Sequence of chain 1.K:
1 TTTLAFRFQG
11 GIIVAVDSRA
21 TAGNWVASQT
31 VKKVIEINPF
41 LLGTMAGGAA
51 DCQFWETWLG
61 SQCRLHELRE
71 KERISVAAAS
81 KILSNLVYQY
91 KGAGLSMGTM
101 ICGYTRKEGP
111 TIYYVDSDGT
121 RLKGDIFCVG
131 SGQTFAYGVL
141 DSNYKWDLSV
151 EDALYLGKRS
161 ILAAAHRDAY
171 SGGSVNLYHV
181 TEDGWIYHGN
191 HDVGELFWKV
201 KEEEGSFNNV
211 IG

This protein binds this small molecule.
Small molecule (SMILES): CCCCCCC/C=C/C=C/C(=O)N[C@H](C(=O)N[C@H]1/C=C/CCNC(=O)CC[C@H](C(C)C)NC1=O)[C@@H](C)O

Sequence of chain 1.L:
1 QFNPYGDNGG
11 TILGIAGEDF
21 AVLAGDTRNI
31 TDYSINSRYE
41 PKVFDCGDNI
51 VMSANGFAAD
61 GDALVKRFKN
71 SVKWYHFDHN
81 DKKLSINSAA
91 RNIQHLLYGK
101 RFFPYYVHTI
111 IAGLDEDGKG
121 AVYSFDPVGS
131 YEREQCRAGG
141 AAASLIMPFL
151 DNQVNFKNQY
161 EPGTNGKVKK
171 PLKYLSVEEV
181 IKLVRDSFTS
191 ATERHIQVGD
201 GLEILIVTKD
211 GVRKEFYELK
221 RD

Binding-site contacts:
Ligand atom CB contacts residue GLY47 of chain 1.K at 3.1 Å.
Ligand atom C21 contacts residue GLY47 of chain 1.K at 3.4 Å.
Ligand atom OG1 contacts residue ALA20 of chain 1.K at 3.6 Å.
Ligand atom C21 contacts residue MET45 of chain 1.K at 3.7 Å (hydrophobic).
Ligand atom OG1 contacts residue THR21 of chain 1.K at 3.5 Å (h-bond).
Ligand atom CA contacts residue THR1 of chain 1.K at 2.5 Å.
Ligand atom CA contacts residue GLY47 of chain 1.K at 3.4 Å.
Ligand atom C21 contacts residue ALA46 of chain 1.K at 3.6 Å (hydrophobic).
Ligand atom C contacts residue ASP126 of chain 1.L at 3.8 Å.
Ligand atom N contacts residue GLY47 of chain 1.K at 2.8 Å (h-bond).
Ligand atom O contacts residue GLY47 of chain 1.K at 3.0 Å (h-bond).
Ligand atom C17 contacts residue THR1 of chain 1.K at 1.5 Å.
Ligand atom C1 contacts residue ASP126 of chain 1.L at 3.6 Å.
Ligand atom N contacts residue THR1 of chain 1.K at 3.7 Å.
Ligand atom O contacts residue THR21 of chain 1.K at 3.1 Å (h-bond).
Ligand atom O contacts residue THR1 of chain 1.K at 3.6 Å.
Ligand atom C contacts residue GLY47 of chain 1.K at 3.5 Å.
Ligand atom C7 contacts residue TYR106 of chain 1.L at 3.5 Å (hydrophobic).
Ligand atom C contacts residue THR1 of chain 1.K at 3.6 Å.
Ligand atom CG2 contacts residue ASP126 of chain 1.L at 3.1 Å.
Ligand atom CG contacts residue THR21 of chain 1.K at 3.9 Å.
Ligand atom N contacts residue ASP126 of chain 1.L at 2.9 Å (salt-bridge).
Ligand atom C19 contacts residue LYS33 of chain 1.K at 3.5 Å.
Ligand atom CA contacts residue GLY47 of chain 1.K at 3.8 Å.
Ligand atom O contacts residue ALA20 of chain 1.K at 3.2 Å.
Ligand atom OG1 contacts residue ALA27 of chain 1.K at 3.8 Å.
Ligand atom CA contacts residue THR21 of chain 1.K at 3.6 Å.
Ligand atom C8 contacts residue TYR106 of chain 1.L at 3.4 Å (hydrophobic).
Ligand atom C11 contacts residue TYR5 of chain 1.L at 3.4 Å (hydrophobic).
Ligand atom C16 contacts residue THR1 of chain 1.K at 2.5 Å.
Ligand atom CG2 contacts residue ALA49 of chain 1.K at 3.6 Å (hydrophobic).
Ligand atom C9 contacts residue TYR5 of chain 1.L at 3.6 Å (hydrophobic).
Ligand atom C contacts residue THR21 of chain 1.K at 3.6 Å.
Ligand atom C6 contacts residue TYR106 of chain 1.L at 3.9 Å (hydrophobic).
Ligand atom CB contacts residue ASP126 of chain 1.L at 3.6 Å.
Ligand atom C19 contacts residue THR1 of chain 1.K at 3.2 Å.
Ligand atom C20 contacts residue LYS33 of chain 1.K at 3.5 Å.
Ligand atom O contacts residue ALA49 of chain 1.K at 3.7 Å.
Ligand atom N contacts residue THR21 of chain 1.K at 2.9 Å (h-bond).
Ligand atom CA contacts residue THR21 of chain 1.K at 3.9 Å.